Sequence of chain 1.A:
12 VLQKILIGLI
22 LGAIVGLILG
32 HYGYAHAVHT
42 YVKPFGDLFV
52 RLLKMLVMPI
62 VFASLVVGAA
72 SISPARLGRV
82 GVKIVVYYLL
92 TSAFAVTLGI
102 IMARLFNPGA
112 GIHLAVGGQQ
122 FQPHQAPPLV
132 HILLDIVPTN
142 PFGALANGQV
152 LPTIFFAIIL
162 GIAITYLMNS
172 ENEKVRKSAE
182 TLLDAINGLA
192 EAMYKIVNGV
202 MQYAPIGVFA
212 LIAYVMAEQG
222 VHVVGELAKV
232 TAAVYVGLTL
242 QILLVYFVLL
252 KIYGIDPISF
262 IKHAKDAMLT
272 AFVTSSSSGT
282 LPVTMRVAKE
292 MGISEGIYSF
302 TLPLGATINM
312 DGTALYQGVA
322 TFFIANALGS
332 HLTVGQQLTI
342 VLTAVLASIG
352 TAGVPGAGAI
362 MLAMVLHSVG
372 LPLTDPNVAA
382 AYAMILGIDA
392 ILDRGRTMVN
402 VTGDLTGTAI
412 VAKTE

The protein below binds the small molecule below.
Small molecule (SMILES): N[C@@H](CC(=O)O)C(=O)O

Binding-site contacts:
Ligand atom CB contacts residue VAL355 of chain 1.A at 3.5 Å (hydrophobic).
Ligand atom C contacts residue VAL355 of chain 1.A at 3.7 Å (hydrophobic).
Ligand atom C contacts residue THR398 of chain 1.A at 3.4 Å.
Ligand atom OD1 contacts residue THR314 of chain 1.A at 3.4 Å (h-bond).
Ligand atom CA contacts residue ASN401 of chain 1.A at 3.9 Å.
Ligand atom OXT contacts residue VAL355 of chain 1.A at 3.0 Å (h-bond).
Ligand atom O contacts residue THR398 of chain 1.A at 3.4 Å.
Ligand atom N contacts residue THR398 of chain 1.A at 2.7 Å (h-bond).
Ligand atom OD2 contacts residue GLY359 of chain 1.A at 2.5 Å (h-bond).
Ligand atom CG contacts residue ARG397 of chain 1.A at 3.5 Å.
Ligand atom C contacts residue SER278 of chain 1.A at 3.5 Å.
Ligand atom CB contacts residue GLY354 of chain 1.A at 3.5 Å.
Ligand atom CA contacts residue ASP394 of chain 1.A at 3.9 Å.
Ligand atom CG contacts residue PRO356 of chain 1.A at 3.9 Å (hydrophobic).
Ligand atom OD1 contacts residue ARG397 of chain 1.A at 3.3 Å.
Ligand atom N contacts residue SER276 of chain 1.A at 3.4 Å (h-bond).
Ligand atom CA contacts residue THR398 of chain 1.A at 3.4 Å.
Ligand atom N contacts residue ASP394 of chain 1.A at 2.5 Å (salt-bridge).
Ligand atom OXT contacts residue THR398 of chain 1.A at 3.5 Å.
Ligand atom OD1 contacts residue GLY359 of chain 1.A at 3.0 Å.
Ligand atom OD2 contacts residue ARG397 of chain 1.A at 3.3 Å (salt-bridge).
Ligand atom C contacts residue ASN401 of chain 1.A at 3.9 Å.
Ligand atom N contacts residue PRO356 of chain 1.A at 3.8 Å.
Ligand atom OD2 contacts residue ALA358 of chain 1.A at 3.3 Å.
Ligand atom O contacts residue MET311 of chain 1.A at 3.6 Å.
Ligand atom CG contacts residue ALA358 of chain 1.A at 4.0 Å (hydrophobic).
Ligand atom OXT contacts residue SER276 of chain 1.A at 3.5 Å (h-bond).
Ligand atom OXT contacts residue GLY354 of chain 1.A at 3.5 Å.
Ligand atom N contacts residue VAL355 of chain 1.A at 3.2 Å (h-bond).
Ligand atom OD2 contacts residue GLY357 of chain 1.A at 3.4 Å.
Ligand atom OD2 contacts residue PRO356 of chain 1.A at 3.0 Å (h-bond).
Ligand atom CA contacts residue VAL355 of chain 1.A at 3.6 Å (hydrophobic).
Ligand atom CG contacts residue GLY359 of chain 1.A at 3.2 Å.
Ligand atom C contacts residue MET311 of chain 1.A at 4.0 Å (hydrophobic).
Ligand atom OXT contacts residue SER278 of chain 1.A at 2.9 Å (h-bond).
Ligand atom C contacts residue GLY354 of chain 1.A at 3.8 Å.
Ligand atom O contacts residue ASN401 of chain 1.A at 3.1 Å (h-bond).
Ligand atom N contacts residue ARG397 of chain 1.A at 3.8 Å.
Ligand atom OXT contacts residue SER277 of chain 1.A at 3.3 Å.
Ligand atom O contacts residue SER278 of chain 1.A at 2.8 Å (h-bond).